Sequence of chain 1.A:
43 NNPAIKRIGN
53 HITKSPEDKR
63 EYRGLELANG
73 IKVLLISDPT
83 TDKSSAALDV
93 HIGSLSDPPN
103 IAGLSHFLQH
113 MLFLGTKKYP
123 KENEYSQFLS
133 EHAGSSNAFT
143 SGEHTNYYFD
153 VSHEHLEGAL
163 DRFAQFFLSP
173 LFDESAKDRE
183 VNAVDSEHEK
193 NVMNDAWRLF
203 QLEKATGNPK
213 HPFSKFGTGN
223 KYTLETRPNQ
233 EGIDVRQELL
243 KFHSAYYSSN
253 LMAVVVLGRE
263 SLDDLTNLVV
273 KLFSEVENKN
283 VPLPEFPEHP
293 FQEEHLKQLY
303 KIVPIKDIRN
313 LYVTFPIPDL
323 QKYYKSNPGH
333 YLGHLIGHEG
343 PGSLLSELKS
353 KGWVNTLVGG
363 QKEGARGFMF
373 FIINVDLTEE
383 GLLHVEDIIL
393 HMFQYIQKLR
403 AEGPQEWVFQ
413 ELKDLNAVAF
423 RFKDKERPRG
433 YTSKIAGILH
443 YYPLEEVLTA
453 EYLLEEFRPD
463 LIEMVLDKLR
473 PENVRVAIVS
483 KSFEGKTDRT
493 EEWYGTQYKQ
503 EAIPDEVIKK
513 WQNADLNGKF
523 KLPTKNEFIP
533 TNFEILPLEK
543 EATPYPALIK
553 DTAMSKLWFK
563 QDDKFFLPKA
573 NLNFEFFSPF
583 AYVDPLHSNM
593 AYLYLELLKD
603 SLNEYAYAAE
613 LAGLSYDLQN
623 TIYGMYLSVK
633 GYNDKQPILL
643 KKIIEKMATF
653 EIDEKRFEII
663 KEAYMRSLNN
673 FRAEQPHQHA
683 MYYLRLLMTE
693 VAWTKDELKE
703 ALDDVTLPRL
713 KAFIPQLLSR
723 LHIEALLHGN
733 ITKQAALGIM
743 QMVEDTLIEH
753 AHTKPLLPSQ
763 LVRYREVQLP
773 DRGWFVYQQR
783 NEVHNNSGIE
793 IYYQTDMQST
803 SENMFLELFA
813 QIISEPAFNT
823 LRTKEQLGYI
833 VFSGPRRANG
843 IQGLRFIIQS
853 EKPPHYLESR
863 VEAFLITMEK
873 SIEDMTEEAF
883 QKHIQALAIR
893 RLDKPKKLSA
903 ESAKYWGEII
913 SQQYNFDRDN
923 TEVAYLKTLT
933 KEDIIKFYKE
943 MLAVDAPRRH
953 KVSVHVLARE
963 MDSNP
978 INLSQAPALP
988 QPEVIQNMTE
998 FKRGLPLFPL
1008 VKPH

The protein below binds the small molecule below.
Small molecule (SMILES): Cc1cccc(-c2ccc([C@@H]3[C@@H](CO)N4CCCCN(S(=O)(=O)c5ccccc5C(F)(F)F)C[C@@H]34)cc2)c1C

Sequence of chain 1.C:
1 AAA

Binding-site contacts:
Ligand atom C05 contacts residue ASN376 of chain 1.A at 3.4 Å.
Ligand atom C27 contacts residue THR316 of chain 1.A at 3.4 Å.
Ligand atom C10 contacts residue GLN363 of chain 1.A at 3.6 Å.
Ligand atom C11 contacts residue LYS364 of chain 1.A at 3.8 Å.
Ligand atom C28 contacts residue THR316 of chain 1.A at 3.2 Å.
Ligand atom O01 contacts residue PHE202 of chain 1.A at 2.7 Å (h-bond).
Ligand atom C30 contacts residue GLU205 of chain 1.A at 3.9 Å.
Ligand atom O02 contacts residue ASN376 of chain 1.A at 3.6 Å.
Ligand atom F02 contacts residue VAL360 of chain 1.A at 3.5 Å.
Ligand atom C09 contacts residue ALA3 of chain 1.C at 3.9 Å (hydrophobic).
Ligand atom O03 contacts residue ILE374 of chain 1.A at 3.4 Å.
Ligand atom F01 contacts residue GLY361 of chain 1.A at 3.3 Å.
Ligand atom O02 contacts residue VAL360 of chain 1.A at 3.2 Å.
Ligand atom F01 contacts residue GLY362 of chain 1.A at 3.6 Å.
Ligand atom C30 contacts residue LYS364 of chain 1.A at 3.7 Å.
Ligand atom C10 contacts residue ALA3 of chain 1.C at 3.5 Å (hydrophobic).
Ligand atom C09 contacts residue ILE374 of chain 1.A at 3.9 Å (hydrophobic).
Ligand atom F03 contacts residue VAL360 of chain 1.A at 3.0 Å.
Ligand atom C25 contacts residue TYR302 of chain 1.A at 3.6 Å (hydrophobic).
Ligand atom C09 contacts residue VAL360 of chain 1.A at 3.8 Å (hydrophobic).
Ligand atom C26 contacts residue TYR302 of chain 1.A at 3.9 Å (hydrophobic).
Ligand atom F02 contacts residue ILE374 of chain 1.A at 2.9 Å.
Ligand atom O01 contacts residue ALA198 of chain 1.A at 3.3 Å (h-bond).
Ligand atom C26 contacts residue ALA479 of chain 1.A at 3.7 Å (hydrophobic).
Ligand atom C29 contacts residue LYS364 of chain 1.A at 3.9 Å.
Ligand atom C01 contacts residue ALA198 of chain 1.A at 3.2 Å (hydrophobic).
Ligand atom C12 contacts residue LYS364 of chain 1.A at 3.6 Å.
Ligand atom C26 contacts residue ARG477 of chain 1.A at 3.7 Å.
Ligand atom C11 contacts residue GLN363 of chain 1.A at 3.6 Å.
Ligand atom O03 contacts residue ASN376 of chain 1.A at 3.8 Å.
Ligand atom F01 contacts residue ALA3 of chain 1.C at 2.9 Å.
Ligand atom C23 contacts residue GLU205 of chain 1.A at 3.8 Å.
Ligand atom C23 contacts residue LEU201 of chain 1.A at 3.5 Å (hydrophobic).
Ligand atom C01 contacts residue PHE202 of chain 1.A at 3.7 Å (hydrophobic).
Ligand atom C19 contacts residue TYR314 of chain 1.A at 3.6 Å (hydrophobic).
Ligand atom C29 contacts residue GLU205 of chain 1.A at 3.4 Å.
Ligand atom C24 contacts residue ALA479 of chain 1.A at 3.8 Å (hydrophobic).
Ligand atom O01 contacts residue LEU201 of chain 1.A at 3.4 Å.
Ligand atom F02 contacts residue GLY361 of chain 1.A at 3.9 Å.
Ligand atom C18 contacts residue TYR314 of chain 1.A at 3.6 Å (hydrophobic).